Binding-site contacts:
Ligand atom CAH contacts residue 3M31 of chain 2.C at 0.9 Å.
Ligand atom CAP contacts residue SER117 of chain 2.A at 3.6 Å.
Ligand atom OAM contacts residue LEU17 of chain 2.A at 3.6 Å.
Ligand atom CAO contacts residue SER117 of chain 1.A at 3.7 Å.
Ligand atom CAO contacts residue LEU110 of chain 1.A at 3.7 Å (hydrophobic).
Ligand atom CAO contacts residue 3M31 of chain 2.C at 0.3 Å.
Ligand atom CAA contacts residue 3M31 of chain 2.C at 0.5 Å.
Ligand atom FAC contacts residue LEU17 of chain 2.A at 2.8 Å.
Ligand atom FAC contacts residue ALA108 of chain 1.A at 3.1 Å.
Ligand atom CAA contacts residue ALA108 of chain 1.A at 3.7 Å (hydrophobic).
Ligand atom CAN contacts residue ALA108 of chain 1.A at 3.7 Å (hydrophobic).
Ligand atom NAK contacts residue LEU110 of chain 2.A at 3.4 Å.
Ligand atom CAN contacts residue LEU17 of chain 2.A at 3.3 Å (hydrophobic).
Ligand atom NAK contacts residue SER117 of chain 2.A at 3.8 Å.
Ligand atom CAQ contacts residue 3M31 of chain 2.C at 2.4 Å.
Ligand atom CAE contacts residue 3M31 of chain 2.C at 2.6 Å.
Ligand atom FAC contacts residue THR119 of chain 1.A at 3.7 Å.
Ligand atom CAD contacts residue LYS15 of chain 2.A at 3.3 Å.
Ligand atom CAN contacts residue 3M31 of chain 2.C at 3.6 Å.
Ligand atom CAA contacts residue LEU110 of chain 1.A at 3.7 Å (hydrophobic).
Ligand atom NAL contacts residue LEU110 of chain 2.A at 3.6 Å.
Ligand atom NAK contacts residue 3M31 of chain 2.C at 0.4 Å (h-bond).
Ligand atom CAB contacts residue SER117 of chain 2.A at 3.7 Å.
Ligand atom OAM contacts residue ALA108 of chain 1.A at 3.4 Å.
Ligand atom CAP contacts residue 3M31 of chain 2.C at 0.3 Å.
Ligand atom CAJ contacts residue 3M31 of chain 2.C at 0.9 Å.
Ligand atom NAK contacts residue SER117 of chain 1.A at 2.7 Å (h-bond).
Ligand atom CAR contacts residue 3M31 of chain 2.C at 0.6 Å.
Ligand atom CAA contacts residue SER117 of chain 1.A at 3.5 Å.
Ligand atom NAL contacts residue LEU110 of chain 1.A at 3.8 Å.
Ligand atom CAG contacts residue 3M31 of chain 2.C at 1.7 Å.
Ligand atom CAI contacts residue 3M31 of chain 2.C at 0.8 Å.
Ligand atom CAQ contacts residue LEU17 of chain 2.A at 3.7 Å (hydrophobic).
Ligand atom CAG contacts residue LYS15 of chain 2.A at 3.6 Å.
Ligand atom CAB contacts residue 3M31 of chain 2.C at 0.5 Å.
Ligand atom CAE contacts residue LYS15 of chain 2.A at 3.1 Å.
Ligand atom NAL contacts residue 3M31 of chain 2.C at 0.4 Å (h-bond).
Ligand atom OAM contacts residue 3M31 of chain 2.C at 1.4 Å.
Ligand atom NAL contacts residue SER117 of chain 2.A at 2.8 Å (h-bond).
Ligand atom NAL contacts residue SER117 of chain 1.A at 3.6 Å (h-bond).

This protein binds this small molecule.
Small molecule (SMILES): Cc1n[nH]c(C)c1CCCOc1ccccc1F

Sequence of chain 2.A:
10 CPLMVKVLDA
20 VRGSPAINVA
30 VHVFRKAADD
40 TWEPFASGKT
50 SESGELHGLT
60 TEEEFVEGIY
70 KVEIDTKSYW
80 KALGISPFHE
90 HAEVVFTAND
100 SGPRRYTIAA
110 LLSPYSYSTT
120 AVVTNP

Sequence of chain 1.A:
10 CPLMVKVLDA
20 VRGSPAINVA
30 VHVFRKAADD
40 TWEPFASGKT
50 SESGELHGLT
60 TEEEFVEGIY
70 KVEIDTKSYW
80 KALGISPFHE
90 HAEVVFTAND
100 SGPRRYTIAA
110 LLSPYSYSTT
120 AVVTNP